Sequence of chain 1.D:
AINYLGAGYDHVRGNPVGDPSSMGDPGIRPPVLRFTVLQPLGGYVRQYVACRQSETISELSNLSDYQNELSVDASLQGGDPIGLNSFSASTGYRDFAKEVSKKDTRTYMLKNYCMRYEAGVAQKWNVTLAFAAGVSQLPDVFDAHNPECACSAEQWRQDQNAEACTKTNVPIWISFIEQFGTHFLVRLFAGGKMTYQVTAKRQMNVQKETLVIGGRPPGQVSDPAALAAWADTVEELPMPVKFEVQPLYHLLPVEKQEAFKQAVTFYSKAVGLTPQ

This small molecule binds to this protein.
Small molecule (SMILES): CC(=O)N[C@@H]1[C@@H](O)[C@H](O)[C@@H](CO)O[C@H]1O

Binding-site contacts:
Ligand atom N2 contacts residue ASN149 of chain 1.D at 3.0 Å (h-bond).
Ligand atom C4 contacts residue ASN149 of chain 1.D at 4.2 Å.
Ligand atom C3 contacts residue ASN149 of chain 1.D at 3.8 Å.
Ligand atom O5 contacts residue ASN149 of chain 1.D at 2.3 Å (h-bond).
Ligand atom O6 contacts residue ASN149 of chain 1.D at 4.0 Å.
Ligand atom C7 contacts residue ASN149 of chain 1.D at 4.2 Å.
Ligand atom O6 contacts residue LEU60 of chain 1.D at 4.0 Å.
Ligand atom C5 contacts residue ASN149 of chain 1.D at 3.6 Å.
Ligand atom C5 contacts residue THR42 of chain 1.D at 4.5 Å.
Ligand atom C1 contacts residue ARG40 of chain 1.D at 3.8 Å.
Ligand atom C6 contacts residue LYS147 of chain 1.D at 4.1 Å.
Ligand atom C6 contacts residue ASN149 of chain 1.D at 4.3 Å.
Ligand atom C2 contacts residue ASN149 of chain 1.D at 2.5 Å.
Ligand atom C1 contacts residue ASN149 of chain 1.D at 1.4 Å.
Ligand atom N2 contacts residue ARG40 of chain 1.D at 3.0 Å (salt-bridge).
Ligand atom O4 contacts residue LEU60 of chain 1.D at 4.3 Å.
Ligand atom C8 contacts residue ARG40 of chain 1.D at 3.4 Å.
Ligand atom C6 contacts residue LEU60 of chain 1.D at 3.5 Å (hydrophobic).
Ligand atom O6 contacts residue LYS147 of chain 1.D at 3.4 Å (salt-bridge).
Ligand atom C5 contacts residue LEU60 of chain 1.D at 4.3 Å (hydrophobic).
Ligand atom C7 contacts residue ARG40 of chain 1.D at 3.6 Å.
Ligand atom C2 contacts residue ARG40 of chain 1.D at 3.8 Å.